Sequence of chain 1.A:
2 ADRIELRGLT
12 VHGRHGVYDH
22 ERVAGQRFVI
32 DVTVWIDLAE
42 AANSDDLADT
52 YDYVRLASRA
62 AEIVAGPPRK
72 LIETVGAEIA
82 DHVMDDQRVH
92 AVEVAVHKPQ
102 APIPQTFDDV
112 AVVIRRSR

The protein below binds the small molecule below.
Small molecule (SMILES): Nc1nc2c(c(=O)[nH]1)N=C(CO)CN2

Sequence of chain 1.C:
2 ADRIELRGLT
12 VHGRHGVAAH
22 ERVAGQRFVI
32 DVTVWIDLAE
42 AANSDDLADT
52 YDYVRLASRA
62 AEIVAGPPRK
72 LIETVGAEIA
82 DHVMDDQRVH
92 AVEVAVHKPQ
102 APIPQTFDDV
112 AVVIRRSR

Binding-site contacts:
Ligand atom C6 contacts residue TYR54 of chain 1.A at 3.6 Å (hydrophobic).
Ligand atom O4 contacts residue GLY17 of chain 1.C at 3.6 Å.
Ligand atom N5 contacts residue TYR52 of chain 1.A at 3.7 Å.
Ligand atom C3 contacts residue VAL55 of chain 1.A at 3.5 Å (hydrophobic).
Ligand atom O4 contacts residue VAL18 of chain 1.C at 3.2 Å (h-bond).
Ligand atom N5 contacts residue ASP53 of chain 1.A at 3.6 Å.
Ligand atom N5 contacts residue TYR54 of chain 1.A at 3.1 Å (h-bond).
Ligand atom O8 contacts residue ILE73 of chain 1.C at 3.0 Å (h-bond).
Ligand atom O8 contacts residue LEU72 of chain 1.C at 3.3 Å.
Ligand atom C11 contacts residue LYS99 of chain 1.C at 3.6 Å.
Ligand atom O4 contacts residue GLU22 of chain 1.C at 3.1 Å (salt-bridge).
Ligand atom C10 contacts residue TYR54 of chain 1.A at 3.5 Å (hydrophobic).
Ligand atom N6 contacts residue THR51 of chain 1.A at 3.6 Å.
Ligand atom O4 contacts residue TYR54 of chain 1.A at 3.6 Å (h-bond).
Ligand atom N1 contacts residue LYS99 of chain 1.C at 3.9 Å.
Ligand atom N6 contacts residue TYR52 of chain 1.A at 2.8 Å (h-bond).
Ligand atom C6 contacts residue GLU74 of chain 1.C at 3.6 Å.
Ligand atom C3 contacts residue TYR54 of chain 1.A at 3.8 Å (hydrophobic).
Ligand atom C6 contacts residue THR51 of chain 1.A at 3.9 Å.
Ligand atom N1 contacts residue VAL18 of chain 1.C at 3.7 Å.
Ligand atom C2 contacts residue VAL18 of chain 1.C at 3.5 Å (hydrophobic).
Ligand atom C9 contacts residue TYR54 of chain 1.A at 3.4 Å (hydrophobic).
Ligand atom N4 contacts residue ASP53 of chain 1.A at 2.6 Å (salt-bridge).
Ligand atom C3 contacts residue ASP53 of chain 1.A at 3.2 Å.
Ligand atom N7 contacts residue GLU74 of chain 1.C at 2.8 Å (salt-bridge).
Ligand atom N4 contacts residue VAL55 of chain 1.A at 3.9 Å.
Ligand atom C11 contacts residue VAL18 of chain 1.C at 3.5 Å (hydrophobic).
Ligand atom O8 contacts residue LYS71 of chain 1.C at 3.8 Å.
Ligand atom O4 contacts residue LYS99 of chain 1.C at 2.6 Å (salt-bridge).
Ligand atom C11 contacts residue TYR54 of chain 1.A at 3.5 Å (hydrophobic).
Ligand atom N6 contacts residue GLU74 of chain 1.C at 2.8 Å (salt-bridge).
Ligand atom C8 contacts residue TYR54 of chain 1.A at 3.6 Å (hydrophobic).
Ligand atom N1 contacts residue TYR54 of chain 1.A at 3.6 Å.
Ligand atom C11 contacts residue GLU22 of chain 1.C at 3.8 Å.
Ligand atom C6 contacts residue TYR52 of chain 1.A at 3.5 Å (hydrophobic).
Ligand atom C2 contacts residue TYR54 of chain 1.A at 3.6 Å (hydrophobic).
Ligand atom C10 contacts residue ASP53 of chain 1.A at 3.4 Å.
Ligand atom O8 contacts residue GLU74 of chain 1.C at 3.4 Å (salt-bridge).
Ligand atom C8 contacts residue GLU74 of chain 1.C at 3.6 Å.
Ligand atom N4 contacts residue TYR54 of chain 1.A at 3.9 Å.